Binding-site contacts:
Ligand atom CAH contacts residue HIS132 of chain 1.A at 3.2 Å.
Ligand atom CAH contacts residue HIS132 of chain 1.B at 3.3 Å.
Ligand atom NAG contacts residue HIS132 of chain 1.B at 3.4 Å.
Ligand atom NAA contacts residue GLU159 of chain 1.A at 2.9 Å (salt-bridge).
Ligand atom NAA contacts residue HIS132 of chain 1.B at 3.4 Å (h-bond).
Ligand atom NAG contacts residue GLU159 of chain 1.A at 3.0 Å (salt-bridge).
Ligand atom CAI contacts residue HIS132 of chain 1.B at 3.5 Å.
Ligand atom CAI contacts residue HIS132 of chain 1.A at 3.5 Å.
Ligand atom CAC contacts residue ARG5 of chain 1.B at 4.2 Å.
Ligand atom NAF contacts residue GLU159 of chain 1.B at 3.0 Å (salt-bridge).
Ligand atom CAE contacts residue HIS132 of chain 1.A at 3.8 Å.
Ligand atom CAH contacts residue GLU159 of chain 1.B at 3.8 Å.
Ligand atom NAA contacts residue HIS132 of chain 1.A at 3.3 Å (h-bond).
Ligand atom CAB contacts residue ARG5 of chain 1.A at 4.4 Å.
Ligand atom CAC contacts residue HIS132 of chain 1.B at 3.9 Å.
Ligand atom CAC contacts residue ARG5 of chain 1.A at 3.7 Å.
Ligand atom CAB contacts residue ARG5 of chain 1.B at 3.7 Å.
Ligand atom CAB contacts residue HIS132 of chain 1.A at 3.8 Å.
Ligand atom CAD contacts residue HIS132 of chain 1.A at 3.8 Å.
Ligand atom NAG contacts residue HIS132 of chain 1.A at 3.5 Å.
Ligand atom CAD contacts residue ARG5 of chain 1.B at 4.4 Å.
Ligand atom CAE contacts residue HIS132 of chain 1.B at 3.8 Å.
Ligand atom CAJ contacts residue HIS132 of chain 1.A at 3.5 Å.
Ligand atom CAJ contacts residue GLU159 of chain 1.A at 4.1 Å.
Ligand atom CAB contacts residue HIS132 of chain 1.B at 4.0 Å.
Ligand atom CAI contacts residue GLU159 of chain 1.B at 4.1 Å.
Ligand atom NAF contacts residue HIS132 of chain 1.B at 3.5 Å.
Ligand atom CAD contacts residue HIS132 of chain 1.B at 3.9 Å.
Ligand atom NAF contacts residue HIS132 of chain 1.A at 3.3 Å.
Ligand atom CAH contacts residue GLU159 of chain 1.A at 3.7 Å.
Ligand atom CAE contacts residue ARG5 of chain 1.A at 4.3 Å.
Ligand atom NAA contacts residue GLU159 of chain 1.B at 3.0 Å (salt-bridge).
Ligand atom CAJ contacts residue HIS132 of chain 1.B at 3.6 Å.
Ligand atom CAC contacts residue HIS132 of chain 1.A at 3.8 Å.

Sequence of chain 1.B:
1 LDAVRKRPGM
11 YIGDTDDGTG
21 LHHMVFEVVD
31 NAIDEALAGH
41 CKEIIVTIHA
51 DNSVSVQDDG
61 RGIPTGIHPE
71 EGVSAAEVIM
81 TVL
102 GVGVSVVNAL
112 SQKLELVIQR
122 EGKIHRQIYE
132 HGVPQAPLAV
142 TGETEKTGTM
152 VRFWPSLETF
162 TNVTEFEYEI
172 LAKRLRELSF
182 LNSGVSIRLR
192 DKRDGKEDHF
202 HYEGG

A protein and the small-molecule ligand that binds it are described below.
Small molecule (SMILES): Nc1nc2ccccc2[nH]1

Sequence of chain 1.A:
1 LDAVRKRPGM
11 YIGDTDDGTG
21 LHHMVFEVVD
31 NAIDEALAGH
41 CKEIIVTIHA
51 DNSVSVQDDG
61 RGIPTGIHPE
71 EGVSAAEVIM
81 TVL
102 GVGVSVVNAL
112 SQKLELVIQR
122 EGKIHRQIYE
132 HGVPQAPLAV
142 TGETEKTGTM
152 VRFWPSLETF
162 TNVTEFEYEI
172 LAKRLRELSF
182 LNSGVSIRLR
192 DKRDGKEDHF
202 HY